This protein binds this small molecule.
Small molecule (SMILES): Nc1nc2c(ncn2[C@@H]2O[C@H](CO[P](=O)(O)O[P](=O)(O)NP(=O)(O)O)[C@@H](O)[C@H]2O)c(=O)[nH]1

Binding-site contacts:
Ligand atom O6 contacts residue LYS151 of chain 1.A at 3.2 Å (salt-bridge).
Ligand atom N1 contacts residue LYS151 of chain 1.A at 3.4 Å.
Ligand atom O2G contacts residue THR38 of chain 1.A at 2.9 Å (h-bond).
Ligand atom O1B contacts residue LYS19 of chain 1.A at 2.9 Å (salt-bridge).
Ligand atom O1G contacts residue SER37 of chain 1.A at 2.6 Å (h-bond).
Ligand atom O1B contacts residue GLY16 of chain 1.A at 3.6 Å.
Ligand atom N2 contacts residue VAL123 of chain 1.A at 3.4 Å.
Ligand atom O2' contacts residue PHE31 of chain 1.A at 3.6 Å.
Ligand atom N1 contacts residue ASP122 of chain 1.A at 2.8 Å (salt-bridge).
Ligand atom O6 contacts residue LYS120 of chain 1.A at 3.7 Å.
Ligand atom O4' contacts residue LYS120 of chain 1.A at 3.0 Å (salt-bridge).
Ligand atom N7 contacts residue ASN119 of chain 1.A at 3.3 Å (h-bond).
Ligand atom O3G contacts residue LYS19 of chain 1.A at 2.7 Å (salt-bridge).
Ligand atom N3B contacts residue GLY16 of chain 1.A at 2.9 Å (h-bond).
Ligand atom C6 contacts residue ASP122 of chain 1.A at 3.6 Å.
Ligand atom C5 contacts residue LYS120 of chain 1.A at 3.7 Å.
Ligand atom O2G contacts residue MG1 of chain 1.I at 2.0 Å.
Ligand atom N3B contacts residue MG1 of chain 1.I at 3.5 Å.
Ligand atom N2 contacts residue ASP122 of chain 1.A at 2.8 Å (salt-bridge).
Ligand atom O3G contacts residue GLY64 of chain 1.A at 2.8 Å (h-bond).
Ligand atom O6 contacts residue SER149 of chain 1.A at 3.4 Å (h-bond).
Ligand atom O1A contacts residue GLY18 of chain 1.A at 3.3 Å.
Ligand atom O1B contacts residue GLY18 of chain 1.A at 3.2 Å (h-bond).
Ligand atom O1A contacts residue CYS21 of chain 1.A at 2.9 Å (h-bond).
Ligand atom O6 contacts residue ASP122 of chain 1.A at 3.5 Å (salt-bridge).
Ligand atom PB contacts residue LYS19 of chain 1.A at 3.6 Å.
Ligand atom PB contacts residue MG1 of chain 1.I at 3.3 Å.
Ligand atom O3G contacts residue SER15 of chain 1.A at 3.5 Å.
Ligand atom O1G contacts residue SER15 of chain 1.A at 2.8 Å (h-bond).
Ligand atom C2 contacts residue ASP122 of chain 1.A at 3.5 Å.
Ligand atom PG contacts residue MG1 of chain 1.I at 3.2 Å.
Ligand atom N2 contacts residue LYS151 of chain 1.A at 3.5 Å.
Ligand atom C5' contacts residue GLY16 of chain 1.A at 3.5 Å.
Ligand atom O3A contacts residue GLY18 of chain 1.A at 3.1 Å (h-bond).
Ligand atom O6 contacts residue ALA150 of chain 1.A at 2.9 Å (h-bond).
Ligand atom C8 contacts residue CYS21 of chain 1.A at 3.6 Å (hydrophobic).
Ligand atom O1A contacts residue THR20 of chain 1.A at 3.2 Å (h-bond).
Ligand atom O2B contacts residue THR20 of chain 1.A at 3.0 Å (h-bond).
Ligand atom O2B contacts residue MG1 of chain 1.I at 2.1 Å.
Ligand atom O1B contacts residue VAL17 of chain 1.A at 3.5 Å (h-bond).

Sequence of chain 1.A:
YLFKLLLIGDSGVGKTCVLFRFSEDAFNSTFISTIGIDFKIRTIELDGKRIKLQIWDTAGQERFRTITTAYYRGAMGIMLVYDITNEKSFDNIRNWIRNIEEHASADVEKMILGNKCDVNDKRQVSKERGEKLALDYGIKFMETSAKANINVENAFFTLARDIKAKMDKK